Binding-site contacts:
Ligand atom N3 contacts residue TYR47 of chain 1.F at 3.0 Å (h-bond).
Ligand atom C17 contacts residue TYR61 of chain 1.F at 3.6 Å (hydrophobic).
Ligand atom O2 contacts residue SER60 of chain 1.F at 2.9 Å (h-bond).
Ligand atom C15 contacts residue ILE58 of chain 1.F at 3.6 Å (hydrophobic).
Ligand atom C3 contacts residue TYR47 of chain 1.F at 3.4 Å (hydrophobic).
Ligand atom O2 contacts residue TYR61 of chain 1.F at 3.7 Å.
Ligand atom C23 contacts residue TYR61 of chain 1.F at 3.4 Å (hydrophobic).
Ligand atom O2 contacts residue TRP37 of chain 1.F at 3.8 Å.
Ligand atom C9 contacts residue TYR47 of chain 1.F at 3.8 Å (hydrophobic).
Ligand atom C13 contacts residue TYR47 of chain 1.F at 3.5 Å (hydrophobic).
Ligand atom C21 contacts residue TYR61 of chain 1.F at 3.3 Å (hydrophobic).
Ligand atom C4 contacts residue HIS64 of chain 1.F at 3.6 Å.
Ligand atom C5 contacts residue TYR61 of chain 1.F at 3.7 Å (hydrophobic).
Ligand atom C24 contacts residue PRO48 of chain 1.F at 2.9 Å (hydrophobic).
Ligand atom S1 contacts residue TYR47 of chain 1.F at 3.7 Å.
Ligand atom C4 contacts residue SER60 of chain 1.F at 3.8 Å.
Ligand atom C4 contacts residue TRP37 of chain 1.F at 3.6 Å (hydrophobic).
Ligand atom N4 contacts residue ASN16 of chain 1.F at 3.6 Å.
Ligand atom N2 contacts residue HIS59 of chain 1.F at 2.7 Å (h-bond).
Ligand atom C14 contacts residue HIS59 of chain 1.F at 3.8 Å.
Ligand atom C1 contacts residue TRP37 of chain 1.F at 3.4 Å (hydrophobic).
Ligand atom C3 contacts residue TRP66 of chain 1.F at 3.3 Å (hydrophobic).
Ligand atom C13 contacts residue ILE58 of chain 1.F at 3.5 Å (hydrophobic).
Ligand atom C4 contacts residue TYR47 of chain 1.F at 3.8 Å (hydrophobic).
Ligand atom C12 contacts residue TYR47 of chain 1.F at 3.7 Å (hydrophobic).
Ligand atom C7 contacts residue TYR47 of chain 1.F at 3.7 Å (hydrophobic).
Ligand atom C1 contacts residue TYR47 of chain 1.F at 3.3 Å (hydrophobic).
Ligand atom N1 contacts residue TYR47 of chain 1.F at 3.6 Å (h-bond).
Ligand atom O4 contacts residue HIS64 of chain 1.F at 3.5 Å.
Ligand atom C14 contacts residue TYR47 of chain 1.F at 3.6 Å (hydrophobic).
Ligand atom O1 contacts residue TYR61 of chain 1.F at 3.6 Å.
Ligand atom N5 contacts residue PRO48 of chain 1.F at 3.6 Å.
Ligand atom C2 contacts residue HIS59 of chain 1.F at 3.5 Å.
Ligand atom C2 contacts residue TYR47 of chain 1.F at 3.8 Å (hydrophobic).
Ligand atom C22 contacts residue TYR61 of chain 1.F at 3.4 Å (hydrophobic).
Ligand atom C7 contacts residue HIS59 of chain 1.F at 3.5 Å.
Ligand atom O4 contacts residue PHE40 of chain 1.F at 3.5 Å.
Ligand atom O2 contacts residue HIS64 of chain 1.F at 2.6 Å (h-bond).
Ligand atom C4 contacts residue TRP66 of chain 1.F at 3.6 Å (hydrophobic).
Ligand atom O3 contacts residue TYR47 of chain 1.F at 3.8 Å.

Sequence of chain 1.F:
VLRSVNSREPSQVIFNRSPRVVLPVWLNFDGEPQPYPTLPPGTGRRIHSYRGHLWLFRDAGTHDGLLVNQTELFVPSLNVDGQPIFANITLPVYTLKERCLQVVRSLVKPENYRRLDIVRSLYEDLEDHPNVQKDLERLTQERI

A small-molecule ligand and the protein it binds are described below.
Small molecule (SMILES): Cc1cc([C@H](C(=O)N2C[C@H](O)C[C@H]2C2=NO[C@](C)(c3ccc(-c4scnc4C)cc3)N2)C(C)C)on1